Sequence of chain 1.B:
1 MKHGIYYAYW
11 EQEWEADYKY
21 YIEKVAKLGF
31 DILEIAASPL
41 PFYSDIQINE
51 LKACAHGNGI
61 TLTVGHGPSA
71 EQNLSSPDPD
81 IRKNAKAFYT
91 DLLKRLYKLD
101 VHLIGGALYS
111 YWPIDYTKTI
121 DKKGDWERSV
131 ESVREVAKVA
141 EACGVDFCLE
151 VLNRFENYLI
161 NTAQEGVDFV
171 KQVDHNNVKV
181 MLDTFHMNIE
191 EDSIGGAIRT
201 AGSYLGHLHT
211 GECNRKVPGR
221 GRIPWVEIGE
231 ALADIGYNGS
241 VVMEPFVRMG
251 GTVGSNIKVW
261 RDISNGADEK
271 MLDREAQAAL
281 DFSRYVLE

The small molecule below binds the protein below.
Small molecule (SMILES): O=C(CO)[C@@H](O)[C@H](O)[C@H](O)CO

Binding-site contacts:
Ligand atom C2 contacts residue HIS186 of chain 1.B at 3.5 Å.
Ligand atom O1 contacts residue ARG215 of chain 1.B at 2.6 Å (salt-bridge).
Ligand atom O6 contacts residue TYR6 of chain 1.B at 2.7 Å (h-bond).
Ligand atom O2 contacts residue MN1 of chain 1.I at 2.3 Å.
Ligand atom C3 contacts residue GLU244 of chain 1.B at 2.9 Å.
Ligand atom C6 contacts residue TRP112 of chain 1.B at 3.7 Å (hydrophobic).
Ligand atom C3 contacts residue MN1 of chain 1.I at 3.0 Å.
Ligand atom O5 contacts residue GLU244 of chain 1.B at 2.6 Å (salt-bridge).
Ligand atom O1 contacts residue GLU156 of chain 1.B at 2.5 Å (salt-bridge).
Ligand atom C5 contacts residue TYR6 of chain 1.B at 4.1 Å (hydrophobic).
Ligand atom O4 contacts residue GLY106 of chain 1.B at 4.0 Å.
Ligand atom C1 contacts residue TRP112 of chain 1.B at 3.5 Å (hydrophobic).
Ligand atom O3 contacts residue GLU244 of chain 1.B at 3.1 Å (salt-bridge).
Ligand atom O2 contacts residue ASP183 of chain 1.B at 3.0 Å (salt-bridge).
Ligand atom O6 contacts residue TRP14 of chain 1.B at 3.0 Å.
Ligand atom O1 contacts residue HIS186 of chain 1.B at 3.0 Å (h-bond).
Ligand atom C6 contacts residue TRP14 of chain 1.B at 3.9 Å (hydrophobic).
Ligand atom C2 contacts residue ASP183 of chain 1.B at 4.1 Å.
Ligand atom C1 contacts residue HIS186 of chain 1.B at 3.7 Å.
Ligand atom O2 contacts residue ARG215 of chain 1.B at 3.3 Å (salt-bridge).
Ligand atom O4 contacts residue HIS66 of chain 1.B at 4.1 Å.
Ligand atom C4 contacts residue GLU244 of chain 1.B at 3.8 Å.
Ligand atom C5 contacts residue GLU244 of chain 1.B at 3.3 Å.
Ligand atom C1 contacts residue GLU156 of chain 1.B at 3.1 Å.
Ligand atom O5 contacts residue TRP14 of chain 1.B at 4.0 Å.
Ligand atom O2 contacts residue HIS186 of chain 1.B at 2.8 Å (h-bond).
Ligand atom O2 contacts residue GLU150 of chain 1.B at 3.3 Å (salt-bridge).
Ligand atom C3 contacts residue GLU150 of chain 1.B at 3.6 Å.
Ligand atom C2 contacts residue GLU150 of chain 1.B at 3.8 Å.
Ligand atom C1 contacts residue ARG215 of chain 1.B at 3.7 Å.
Ligand atom O5 contacts residue PHE246 of chain 1.B at 3.7 Å.
Ligand atom O4 contacts residue GLU150 of chain 1.B at 3.5 Å (salt-bridge).
Ligand atom O3 contacts residue HIS209 of chain 1.B at 3.1 Å.
Ligand atom C2 contacts residue MN1 of chain 1.I at 3.0 Å.
Ligand atom O2 contacts residue GLU244 of chain 1.B at 3.2 Å (salt-bridge).
Ligand atom O3 contacts residue GLU150 of chain 1.B at 2.5 Å (salt-bridge).
Ligand atom O5 contacts residue TYR6 of chain 1.B at 3.8 Å.
Ligand atom O3 contacts residue MN1 of chain 1.I at 2.3 Å.
Ligand atom C6 contacts residue TYR6 of chain 1.B at 3.8 Å (hydrophobic).
Ligand atom C2 contacts residue GLU244 of chain 1.B at 3.7 Å.